The protein below binds the small molecule below.
Small molecule (SMILES): C[C@H](O)CCO

Sequence of chain 1.B:
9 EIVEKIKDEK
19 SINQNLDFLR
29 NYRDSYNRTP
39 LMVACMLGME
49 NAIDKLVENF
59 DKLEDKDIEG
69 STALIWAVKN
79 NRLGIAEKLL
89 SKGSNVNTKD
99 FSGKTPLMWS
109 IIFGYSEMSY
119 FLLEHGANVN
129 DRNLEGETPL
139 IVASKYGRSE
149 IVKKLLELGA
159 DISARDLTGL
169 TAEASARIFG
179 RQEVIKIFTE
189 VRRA

Binding-site contacts:
Ligand atom O1 contacts residue ASN29 of chain 1.B at 3.7 Å.
Ligand atom C1 contacts residue THR37 of chain 1.B at 3.9 Å.
Ligand atom C1 contacts residue TYR30 of chain 1.B at 3.8 Å (hydrophobic).
Ligand atom O1 contacts residue ARG31 of chain 1.B at 3.7 Å.
Ligand atom C3 contacts residue LYS60 of chain 1.B at 3.7 Å.
Ligand atom C3 contacts residue ASN29 of chain 1.B at 4.3 Å.
Ligand atom C3 contacts residue ARG31 of chain 1.B at 3.7 Å.
Ligand atom O1 contacts residue PRO38 of chain 1.B at 3.7 Å.
Ligand atom C4 contacts residue LYS60 of chain 1.B at 3.1 Å.
Ligand atom C4 contacts residue ARG31 of chain 1.B at 2.9 Å.
Ligand atom O1 contacts residue THR37 of chain 1.B at 3.7 Å.
Ligand atom O3 contacts residue ARG31 of chain 1.B at 4.0 Å.
Ligand atom O1 contacts residue LYS60 of chain 1.B at 4.2 Å.
Ligand atom C2 contacts residue ARG31 of chain 1.B at 3.0 Å.
Ligand atom O1 contacts residue LEU27 of chain 1.B at 3.9 Å.
Ligand atom C2 contacts residue TYR30 of chain 1.B at 3.9 Å (hydrophobic).
Ligand atom O1 contacts residue TYR30 of chain 1.B at 2.6 Å (h-bond).
Ligand atom C1 contacts residue ARG28 of chain 1.B at 3.5 Å.
Ligand atom C2 contacts residue LYS60 of chain 1.B at 4.0 Å.
Ligand atom C2 contacts residue ARG28 of chain 1.B at 3.8 Å.
Ligand atom C1 contacts residue LYS60 of chain 1.B at 3.1 Å.
Ligand atom C1 contacts residue ASN29 of chain 1.B at 4.1 Å.
Ligand atom C2 contacts residue ASN29 of chain 1.B at 3.5 Å.
Ligand atom C1 contacts residue ARG31 of chain 1.B at 3.3 Å.
Ligand atom O3 contacts residue ASN29 of chain 1.B at 4.3 Å.
Ligand atom C4 contacts residue ASP63 of chain 1.B at 4.2 Å.
Ligand atom O1 contacts residue ARG28 of chain 1.B at 3.7 Å.
Ligand atom C3 contacts residue ARG28 of chain 1.B at 4.2 Å.